Sequence of chain 1.A:
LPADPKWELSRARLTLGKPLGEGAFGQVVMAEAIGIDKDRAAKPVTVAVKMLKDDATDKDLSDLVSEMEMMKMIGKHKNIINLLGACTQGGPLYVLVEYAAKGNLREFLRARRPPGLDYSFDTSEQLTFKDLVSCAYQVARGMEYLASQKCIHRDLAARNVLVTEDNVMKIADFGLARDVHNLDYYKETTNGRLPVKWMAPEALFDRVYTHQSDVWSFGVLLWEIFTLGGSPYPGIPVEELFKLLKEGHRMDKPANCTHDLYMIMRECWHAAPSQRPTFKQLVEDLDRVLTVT

This small molecule binds to this protein.
Small molecule (SMILES): Nc1ncnc2c1ncn2[C@@H]1O[C@H](CO[P](=O)(O)O[P](=O)(O)CP(=O)(O)O)[C@@H](O)[C@H]1O

Binding-site contacts:
Ligand atom N1 contacts residue ALA124 of chain 1.A at 2.9 Å (h-bond).
Ligand atom O3G contacts residue ALA48 of chain 1.A at 3.1 Å (h-bond).
Ligand atom N6 contacts residue LEU190 of chain 1.A at 3.6 Å.
Ligand atom O2A contacts residue ASP201 of chain 1.A at 3.0 Å (salt-bridge).
Ligand atom O2A contacts residue ASN188 of chain 1.A at 3.1 Å (h-bond).
Ligand atom N6 contacts residue ALA72 of chain 1.A at 3.4 Å.
Ligand atom O1B contacts residue MG1 of chain 1.D at 1.9 Å.
Ligand atom O1G contacts residue ARG221 of chain 1.A at 2.9 Å (salt-bridge).
Ligand atom C6 contacts residue ALA72 of chain 1.A at 3.5 Å (hydrophobic).
Ligand atom C6 contacts residue LEU190 of chain 1.A at 3.5 Å (hydrophobic).
Ligand atom O2G contacts residue MG1 of chain 1.D at 2.0 Å.
Ligand atom PG contacts residue MG1 of chain 1.D at 3.3 Å.
Ligand atom C2 contacts residue LEU44 of chain 1.A at 3.5 Å (hydrophobic).
Ligand atom PB contacts residue ASP201 of chain 1.A at 3.6 Å.
Ligand atom O2' contacts residue ASN128 of chain 1.A at 3.4 Å (h-bond).
Ligand atom O2G contacts residue ARG221 of chain 1.A at 2.9 Å (salt-bridge).
Ligand atom O3G contacts residue GLY47 of chain 1.A at 3.5 Å.
Ligand atom O3A contacts residue LYS74 of chain 1.A at 3.2 Å (salt-bridge).
Ligand atom O1A contacts residue LYS74 of chain 1.A at 3.0 Å (salt-bridge).
Ligand atom O4' contacts residue GLY45 of chain 1.A at 3.5 Å.
Ligand atom N7 contacts residue LEU190 of chain 1.A at 3.4 Å.
Ligand atom O2B contacts residue ASP201 of chain 1.A at 2.8 Å (salt-bridge).
Ligand atom PB contacts residue MG1 of chain 1.C at 3.3 Å.
Ligand atom N6 contacts residue GLU122 of chain 1.A at 2.7 Å (salt-bridge).
Ligand atom C5 contacts residue LEU190 of chain 1.A at 3.3 Å (hydrophobic).
Ligand atom PB contacts residue MG1 of chain 1.D at 3.2 Å.
Ligand atom O3' contacts residue ASN128 of chain 1.A at 3.0 Å (h-bond).
Ligand atom O4' contacts residue VAL52 of chain 1.A at 3.5 Å.
Ligand atom PA contacts residue MG1 of chain 1.C at 3.5 Å.
Ligand atom PG contacts residue ARG221 of chain 1.A at 3.5 Å.
Ligand atom O2B contacts residue MG1 of chain 1.C at 1.9 Å.
Ligand atom O3' contacts residue ARG187 of chain 1.A at 3.4 Å (salt-bridge).
Ligand atom PB contacts residue LYS74 of chain 1.A at 3.5 Å.
Ligand atom O1B contacts residue LYS74 of chain 1.A at 2.8 Å (salt-bridge).
Ligand atom O3G contacts residue PHE49 of chain 1.A at 2.7 Å (h-bond).
Ligand atom C2 contacts residue ALA124 of chain 1.A at 3.0 Å (hydrophobic).
Ligand atom O1B contacts residue ASP201 of chain 1.A at 3.3 Å (salt-bridge).
Ligand atom O3G contacts residue GLY50 of chain 1.A at 2.7 Å (h-bond).
Ligand atom O2A contacts residue MG1 of chain 1.C at 2.1 Å.
Ligand atom N6 contacts residue VAL121 of chain 1.A at 3.3 Å.